Binding-site contacts:
Ligand atom C13 contacts residue MET70 of chain 1.A at 3.6 Å (hydrophobic).
Ligand atom C26 contacts residue ARG145 of chain 1.A at 3.7 Å.
Ligand atom O29 contacts residue CYS206 of chain 1.A at 3.7 Å.
Ligand atom C6 contacts residue ARG145 of chain 1.A at 3.7 Å.
Ligand atom C11 contacts residue LEU157 of chain 1.A at 3.5 Å (hydrophobic).
Ligand atom C4 contacts residue ARG145 of chain 1.A at 3.8 Å.
Ligand atom C1 contacts residue CYS206 of chain 1.A at 3.7 Å (hydrophobic).
Ligand atom N25 contacts residue LEU129 of chain 1.A at 3.2 Å.
Ligand atom C17 contacts residue ASP159 of chain 1.A at 3.8 Å.
Ligand atom O28 contacts residue ARG145 of chain 1.A at 3.5 Å.
Ligand atom C18 contacts residue VAL79 of chain 1.A at 3.4 Å (hydrophobic).
Ligand atom C23 contacts residue ARG145 of chain 1.A at 3.3 Å.
Ligand atom N7 contacts residue GLY158 of chain 1.A at 3.1 Å (h-bond).
Ligand atom C13 contacts residue ASP159 of chain 1.A at 3.6 Å.
Ligand atom N25 contacts residue ARG145 of chain 1.A at 3.5 Å.
Ligand atom O28 contacts residue MET202 of chain 1.A at 3.3 Å (h-bond).
Ligand atom C22 contacts residue ARG145 of chain 1.A at 3.5 Å.
Ligand atom C1 contacts residue LEU157 of chain 1.A at 3.8 Å (hydrophobic).
Ligand atom N24 contacts residue ARG145 of chain 1.A at 3.4 Å (salt-bridge).
Ligand atom N24 contacts residue ASP199 of chain 1.A at 3.2 Å.
Ligand atom C5 contacts residue GLY158 of chain 1.A at 3.2 Å.
Ligand atom C19 contacts residue ARG145 of chain 1.A at 3.6 Å.
Ligand atom C5 contacts residue ARG145 of chain 1.A at 3.7 Å.
Ligand atom C4 contacts residue ASN146 of chain 1.A at 3.4 Å.
Ligand atom C16 contacts residue ASP159 of chain 1.A at 3.6 Å.
Ligand atom O29 contacts residue PHE203 of chain 1.A at 3.1 Å.
Ligand atom C10 contacts residue LEU157 of chain 1.A at 3.7 Å (hydrophobic).
Ligand atom C26 contacts residue LEU129 of chain 1.A at 3.5 Å (hydrophobic).
Ligand atom C23 contacts residue ASP199 of chain 1.A at 3.3 Å.
Ligand atom C4 contacts residue LEU157 of chain 1.A at 3.5 Å (hydrophobic).
Ligand atom C5 contacts residue ASN146 of chain 1.A at 3.1 Å.
Ligand atom C6 contacts residue GLY158 of chain 1.A at 3.6 Å.
Ligand atom C21 contacts residue ARG145 of chain 1.A at 3.6 Å.
Ligand atom C20 contacts residue ARG145 of chain 1.A at 3.6 Å.
Ligand atom C14 contacts residue ASP159 of chain 1.A at 3.7 Å.
Ligand atom O29 contacts residue MET202 of chain 1.A at 3.7 Å.
Ligand atom C21 contacts residue LEU129 of chain 1.A at 3.4 Å (hydrophobic).
Ligand atom N24 contacts residue LEU129 of chain 1.A at 3.6 Å.
Ligand atom C12 contacts residue MET70 of chain 1.A at 3.7 Å (hydrophobic).
Ligand atom C14 contacts residue HIS139 of chain 1.A at 3.8 Å.

A small-molecule ligand and the protein it binds are described below.
Small molecule (SMILES): CN1c2ccc(NCc3ccc(C(C)(C)C)cc3)cc2-c2c(cnn2C)S1(=O)=O

Sequence of chain 1.A:
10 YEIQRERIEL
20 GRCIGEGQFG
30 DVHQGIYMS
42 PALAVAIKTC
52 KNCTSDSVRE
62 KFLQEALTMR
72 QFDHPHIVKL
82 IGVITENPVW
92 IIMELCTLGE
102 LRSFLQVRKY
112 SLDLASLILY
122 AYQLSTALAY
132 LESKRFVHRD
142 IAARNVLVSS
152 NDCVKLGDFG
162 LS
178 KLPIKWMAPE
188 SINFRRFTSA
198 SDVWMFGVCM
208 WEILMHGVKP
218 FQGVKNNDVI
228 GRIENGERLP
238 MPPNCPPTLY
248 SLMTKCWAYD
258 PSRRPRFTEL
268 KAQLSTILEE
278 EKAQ